This protein binds this small molecule.
Small molecule (SMILES): C[C@@H]1NC(=O)[C@H](C[C@@](C)(O)CO)NC(=O)[C@@H]2CC3=c4ccccc4=NC3SC[C@H](NC(=O)[C@@H]([C@H](C)O)NC1=O)C(=O)N1C[C@H](O)C[C@H]1C(=O)N[C@@H](C)C(=O)N2

Binding-site contacts:
Ligand atom CZ3 contacts residue PRO114 of chain 1.B at 3.4 Å (hydrophobic).
Ligand atom CE3 contacts residue PRO114 of chain 1.B at 4.2 Å (hydrophobic).
Ligand atom CD2 contacts residue ILE77 of chain 1.B at 3.6 Å (hydrophobic).
Ligand atom CD contacts residue GLU74 of chain 1.B at 4.3 Å.
Ligand atom CA contacts residue GLU74 of chain 1.B at 4.2 Å.
Ligand atom CZ2 contacts residue ARG179 of chain 1.B at 3.6 Å.
Ligand atom CB contacts residue HIC75 of chain 1.B at 4.1 Å.
Ligand atom CZ3 contacts residue ILE77 of chain 1.B at 3.7 Å (hydrophobic).
Ligand atom O contacts residue ILE77 of chain 1.B at 3.9 Å.
Ligand atom SG contacts residue ASP181 of chain 1.B at 3.6 Å (salt-bridge).
Ligand atom CA contacts residue ILE77 of chain 1.B at 4.1 Å (hydrophobic).
Ligand atom O contacts residue GLU74 of chain 1.B at 3.8 Å.
Ligand atom CD1 contacts residue ASP181 of chain 1.B at 3.8 Å.
Ligand atom CD contacts residue HIC75 of chain 1.B at 4.2 Å.
Ligand atom C contacts residue GLU74 of chain 1.B at 4.3 Å.
Ligand atom CG contacts residue GLU74 of chain 1.B at 4.2 Å.
Ligand atom CB contacts residue THR79 of chain 1.B at 4.4 Å.
Ligand atom CG2 contacts residue ILE289 of chain 1.D at 4.1 Å (hydrophobic).
Ligand atom OD1 contacts residue LYS286 of chain 1.D at 4.4 Å.
Ligand atom N contacts residue ILE77 of chain 1.B at 4.5 Å.
Ligand atom CE2 contacts residue ARG179 of chain 1.B at 4.1 Å.
Ligand atom CZ2 contacts residue LEU112 of chain 1.B at 4.0 Å (hydrophobic).
Ligand atom CH2 contacts residue ILE77 of chain 1.B at 4.0 Å (hydrophobic).
Ligand atom CH2 contacts residue ARG179 of chain 1.B at 4.4 Å.
Ligand atom CH2 contacts residue ASN113 of chain 1.B at 4.1 Å.
Ligand atom CE2 contacts residue ASP181 of chain 1.B at 4.2 Å.
Ligand atom CE3 contacts residue ILE77 of chain 1.B at 3.5 Å (hydrophobic).
Ligand atom NE1 contacts residue ASP181 of chain 1.B at 3.1 Å (salt-bridge).
Ligand atom C contacts residue ILE77 of chain 1.B at 4.4 Å (hydrophobic).
Ligand atom NE1 contacts residue ARG179 of chain 1.B at 4.2 Å.
Ligand atom CG contacts residue ILE77 of chain 1.B at 4.3 Å (hydrophobic).
Ligand atom CH2 contacts residue LEU112 of chain 1.B at 3.7 Å (hydrophobic).
Ligand atom CG2 contacts residue ARG292 of chain 1.D at 3.5 Å.
Ligand atom CB contacts residue GLU74 of chain 1.B at 4.3 Å.
Ligand atom CE2 contacts residue ILE77 of chain 1.B at 3.9 Å (hydrophobic).
Ligand atom CH2 contacts residue PRO114 of chain 1.B at 3.7 Å (hydrophobic).
Ligand atom CB contacts residue GLU74 of chain 1.B at 3.5 Å.
Ligand atom SG contacts residue HIC75 of chain 1.B at 4.3 Å.
Ligand atom O contacts residue THR79 of chain 1.B at 4.1 Å.
Ligand atom CZ2 contacts residue ILE77 of chain 1.B at 4.0 Å (hydrophobic).

Sequence of chain 1.B:
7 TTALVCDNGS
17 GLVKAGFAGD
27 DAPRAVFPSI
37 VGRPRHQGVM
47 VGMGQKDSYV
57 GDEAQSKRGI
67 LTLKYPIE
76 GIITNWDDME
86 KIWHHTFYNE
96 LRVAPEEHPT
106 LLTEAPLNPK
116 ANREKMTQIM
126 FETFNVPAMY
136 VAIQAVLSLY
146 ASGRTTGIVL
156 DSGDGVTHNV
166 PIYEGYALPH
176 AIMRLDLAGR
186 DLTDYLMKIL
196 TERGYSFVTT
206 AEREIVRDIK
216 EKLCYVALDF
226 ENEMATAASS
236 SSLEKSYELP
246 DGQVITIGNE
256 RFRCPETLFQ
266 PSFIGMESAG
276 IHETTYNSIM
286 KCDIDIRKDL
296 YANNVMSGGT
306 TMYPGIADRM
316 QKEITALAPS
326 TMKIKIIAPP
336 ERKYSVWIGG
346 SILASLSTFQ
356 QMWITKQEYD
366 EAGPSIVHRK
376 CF

Sequence of chain 1.D:
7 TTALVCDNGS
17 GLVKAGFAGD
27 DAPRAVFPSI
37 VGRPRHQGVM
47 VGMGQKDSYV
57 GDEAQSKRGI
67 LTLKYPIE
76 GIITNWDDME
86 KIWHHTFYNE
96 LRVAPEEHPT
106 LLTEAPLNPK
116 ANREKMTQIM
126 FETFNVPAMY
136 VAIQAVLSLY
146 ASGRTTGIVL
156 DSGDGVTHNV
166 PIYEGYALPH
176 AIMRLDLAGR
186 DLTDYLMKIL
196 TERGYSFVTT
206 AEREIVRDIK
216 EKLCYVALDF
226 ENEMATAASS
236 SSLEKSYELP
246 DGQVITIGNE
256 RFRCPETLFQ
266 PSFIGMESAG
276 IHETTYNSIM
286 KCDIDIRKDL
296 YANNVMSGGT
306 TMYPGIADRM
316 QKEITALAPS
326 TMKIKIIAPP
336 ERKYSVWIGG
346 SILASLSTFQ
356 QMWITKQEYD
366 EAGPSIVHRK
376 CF